A protein and the small-molecule ligand that binds it are described below.
Small molecule (SMILES): CC(=O)N[C@H]1[C@H](O[C@H]2[C@H](O)[C@@H](NC(C)=O)CO[C@@H]2CO)O[C@H](CO)[C@@H](O[C@@H]2O[C@H](CO[C@H]3O[C@H](CO)[C@@H](O)[C@H](O[C@H]4O[C@H](CO)[C@@H](O)[C@H](O)[C@@H]4O)[C@@H]3O)[C@@H](O)[C@H](O[C@H]3O[C@H](CO)[C@@H](O)[C@H](O)[C@@H]3O[C@H]3O[C@H](CO)[C@@H](O)[C@H](O)[C@@H]3O)[C@@H]2O)[C@@H]1O

Binding-site contacts:
Ligand atom C1 contacts residue SER177 of chain 2.A at 3.6 Å.
Ligand atom O5 contacts residue LYS179 of chain 2.A at 3.3 Å (salt-bridge).
Ligand atom C8 contacts residue ARG127 of chain 1.A at 3.6 Å.
Ligand atom N2 contacts residue ASN130 of chain 1.A at 3.0 Å (h-bond).
Ligand atom O3 contacts residue GLY285 of chain 1.A at 2.5 Å (h-bond).
Ligand atom C8 contacts residue GLN176 of chain 2.A at 3.4 Å.
Ligand atom C6 contacts residue SER132 of chain 2.A at 3.4 Å.
Ligand atom O3 contacts residue GLY283 of chain 1.A at 3.0 Å (h-bond).
Ligand atom O4 contacts residue PRO282 of chain 1.A at 3.6 Å.
Ligand atom O3 contacts residue ASN284 of chain 1.A at 3.5 Å (h-bond).
Ligand atom C5 contacts residue SER132 of chain 2.A at 3.4 Å.
Ligand atom C5 contacts residue GLU175 of chain 2.A at 3.5 Å.
Ligand atom O7 contacts residue THR289 of chain 1.A at 3.3 Å.
Ligand atom O6 contacts residue GLU175 of chain 2.A at 3.7 Å.
Ligand atom C2 contacts residue ASN130 of chain 1.A at 2.5 Å.
Ligand atom O2 contacts residue LYS179 of chain 2.A at 2.6 Å (salt-bridge).
Ligand atom C1 contacts residue ASN130 of chain 1.A at 1.4 Å.
Ligand atom C7 contacts residue ASN130 of chain 1.A at 3.4 Å.
Ligand atom C7 contacts residue GLN176 of chain 2.A at 3.4 Å.
Ligand atom O4 contacts residue GLY283 of chain 1.A at 3.3 Å (h-bond).
Ligand atom C3 contacts residue GLY285 of chain 1.A at 3.3 Å.
Ligand atom C3 contacts residue GLN176 of chain 2.A at 3.3 Å.
Ligand atom C2 contacts residue GLN176 of chain 2.A at 3.6 Å.
Ligand atom C2 contacts residue GLU175 of chain 2.A at 3.7 Å.
Ligand atom O3 contacts residue GLN176 of chain 2.A at 3.0 Å (h-bond).
Ligand atom C8 contacts residue ALA123 of chain 1.A at 3.4 Å (hydrophobic).
Ligand atom C1 contacts residue HIS126 of chain 1.A at 3.5 Å.
Ligand atom C2 contacts residue GLY285 of chain 1.A at 3.6 Å.
Ligand atom C2 contacts residue SER177 of chain 2.A at 3.7 Å.
Ligand atom C5 contacts residue ASN130 of chain 1.A at 3.5 Å.
Ligand atom N2 contacts residue GLN176 of chain 2.A at 2.8 Å (h-bond).
Ligand atom O4 contacts residue PRO286 of chain 1.A at 3.5 Å.
Ligand atom O4 contacts residue GLU175 of chain 2.A at 3.1 Å (salt-bridge).
Ligand atom C1 contacts residue LYS179 of chain 2.A at 3.6 Å.
Ligand atom O3 contacts residue SER177 of chain 2.A at 3.3 Å.
Ligand atom O5 contacts residue ASN130 of chain 1.A at 2.2 Å (h-bond).
Ligand atom O7 contacts residue ASN130 of chain 1.A at 3.2 Å (h-bond).
Ligand atom O2 contacts residue GLU175 of chain 2.A at 2.7 Å (salt-bridge).
Ligand atom N2 contacts residue HIS126 of chain 1.A at 3.6 Å.
Ligand atom C2 contacts residue LYS179 of chain 2.A at 3.6 Å.

Sequence of chain 1.A:
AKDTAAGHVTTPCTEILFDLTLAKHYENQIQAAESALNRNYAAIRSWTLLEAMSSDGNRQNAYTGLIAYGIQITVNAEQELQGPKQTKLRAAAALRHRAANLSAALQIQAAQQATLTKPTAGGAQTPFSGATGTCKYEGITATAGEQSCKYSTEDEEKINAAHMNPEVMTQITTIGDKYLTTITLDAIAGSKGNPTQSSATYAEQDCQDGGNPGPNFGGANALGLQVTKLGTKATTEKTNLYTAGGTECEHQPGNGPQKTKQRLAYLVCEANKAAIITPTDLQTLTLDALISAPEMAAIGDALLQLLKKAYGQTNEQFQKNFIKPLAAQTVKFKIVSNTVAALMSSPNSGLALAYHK

Sequence of chain 2.A:
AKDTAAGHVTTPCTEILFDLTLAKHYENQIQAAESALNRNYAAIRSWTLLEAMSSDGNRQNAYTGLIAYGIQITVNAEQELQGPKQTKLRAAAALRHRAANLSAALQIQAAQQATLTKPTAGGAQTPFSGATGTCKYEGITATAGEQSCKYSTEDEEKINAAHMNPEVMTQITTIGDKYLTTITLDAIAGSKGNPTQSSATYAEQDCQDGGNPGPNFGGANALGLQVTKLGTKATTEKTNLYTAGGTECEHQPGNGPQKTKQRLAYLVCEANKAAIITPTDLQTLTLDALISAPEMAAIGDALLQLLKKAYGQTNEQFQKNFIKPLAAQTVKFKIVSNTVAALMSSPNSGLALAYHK